Binding-site contacts:
Ligand atom C4 contacts residue GLY78 of chain 20.E at 3.3 Å.
Ligand atom C6 contacts residue TYR72 of chain 20.E at 3.3 Å (hydrophobic).
Ligand atom C1 contacts residue ARG77 of chain 20.E at 3.4 Å.
Ligand atom C8 contacts residue TYR72 of chain 20.E at 4.1 Å (hydrophobic).
Ligand atom C11 contacts residue ASP85 of chain 20.A at 3.8 Å.
Ligand atom C7 contacts residue TYR72 of chain 20.E at 3.9 Å (hydrophobic).
Ligand atom C4 contacts residue TYR72 of chain 20.E at 3.4 Å (hydrophobic).
Ligand atom O1B contacts residue SER89 of chain 20.E at 4.1 Å.
Ligand atom C1 contacts residue SER89 of chain 20.E at 4.2 Å.
Ligand atom O4 contacts residue VAL296 of chain 20.E at 4.0 Å.
Ligand atom O1B contacts residue TYR72 of chain 20.E at 3.8 Å.
Ligand atom C2 contacts residue GLY78 of chain 20.E at 4.1 Å.
Ligand atom O6 contacts residue ASN93 of chain 20.E at 3.5 Å (h-bond).
Ligand atom O10 contacts residue ASN293 of chain 20.E at 3.9 Å.
Ligand atom C8 contacts residue ARG77 of chain 20.E at 4.2 Å.
Ligand atom C5 contacts residue ASN93 of chain 20.E at 4.1 Å.
Ligand atom O8 contacts residue TYR72 of chain 20.E at 3.5 Å (h-bond).
Ligand atom C1 contacts residue TYR72 of chain 20.E at 3.8 Å (hydrophobic).
Ligand atom C3 contacts residue HIS298 of chain 20.E at 3.8 Å.
Ligand atom O1B contacts residue ARG77 of chain 20.E at 2.8 Å (salt-bridge).
Ligand atom C1 contacts residue GLY78 of chain 20.E at 4.0 Å.
Ligand atom O1A contacts residue TYR72 of chain 20.E at 3.5 Å.
Ligand atom O1A contacts residue ARG77 of chain 20.E at 3.1 Å (salt-bridge).
Ligand atom O1B contacts residue ASN80 of chain 20.E at 4.2 Å.
Ligand atom C3 contacts residue VAL296 of chain 20.E at 3.7 Å (hydrophobic).
Ligand atom O4 contacts residue ILE79 of chain 20.E at 3.5 Å (h-bond).
Ligand atom O1A contacts residue GLY78 of chain 20.E at 3.3 Å (h-bond).
Ligand atom O1A contacts residue SER89 of chain 20.E at 3.4 Å (h-bond).
Ligand atom C3 contacts residue GLY78 of chain 20.E at 4.0 Å.
Ligand atom N5 contacts residue TYR72 of chain 20.E at 3.1 Å (h-bond).
Ligand atom O4 contacts residue HIS298 of chain 20.E at 3.0 Å (h-bond).
Ligand atom C6 contacts residue ASN93 of chain 20.E at 3.4 Å.
Ligand atom O10 contacts residue THR291 of chain 20.E at 3.8 Å.
Ligand atom O4 contacts residue TYR72 of chain 20.E at 4.2 Å.
Ligand atom O4 contacts residue THR291 of chain 20.E at 3.4 Å.
Ligand atom C4 contacts residue HIS298 of chain 20.E at 3.6 Å.
Ligand atom O4 contacts residue GLY78 of chain 20.E at 3.0 Å.
Ligand atom O3 contacts residue GLY78 of chain 20.E at 3.6 Å.
Ligand atom C5 contacts residue TYR72 of chain 20.E at 3.4 Å (hydrophobic).
Ligand atom C3 contacts residue GLY78 of chain 20.E at 4.0 Å.

This protein binds this small molecule.
Small molecule (SMILES): CC(=O)N[C@@H]1[C@@H](O[C@@H]2O[C@H](CO)[C@H](O)[C@H](O[C@]3(C(=O)O)C[C@H](O)[C@@H](NC(C)=O)[C@H]([C@H](O)[C@H](O)CO)O3)[C@H]2O)[C@H](O)[C@@H](CO[C@]2(C(=O)O)C[C@H](O)[C@@H](NC(C)=O)[C@H]([C@H](O)[C@H](O)CO)O2)O[C@H]1O

Sequence of chain 20.E:
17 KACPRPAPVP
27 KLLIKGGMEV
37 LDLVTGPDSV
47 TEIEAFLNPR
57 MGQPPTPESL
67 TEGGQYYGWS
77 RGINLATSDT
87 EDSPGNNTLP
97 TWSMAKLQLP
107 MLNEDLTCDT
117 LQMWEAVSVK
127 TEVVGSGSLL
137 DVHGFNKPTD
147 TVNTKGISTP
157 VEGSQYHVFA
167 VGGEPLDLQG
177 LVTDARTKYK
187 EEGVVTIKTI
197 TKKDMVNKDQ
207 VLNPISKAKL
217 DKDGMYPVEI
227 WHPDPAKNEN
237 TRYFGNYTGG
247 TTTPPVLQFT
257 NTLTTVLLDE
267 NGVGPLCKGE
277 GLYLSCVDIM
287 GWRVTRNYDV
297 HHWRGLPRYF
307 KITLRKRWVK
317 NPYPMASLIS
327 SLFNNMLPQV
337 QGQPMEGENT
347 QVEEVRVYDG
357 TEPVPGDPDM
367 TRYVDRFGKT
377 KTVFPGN

Sequence of chain 20.A:
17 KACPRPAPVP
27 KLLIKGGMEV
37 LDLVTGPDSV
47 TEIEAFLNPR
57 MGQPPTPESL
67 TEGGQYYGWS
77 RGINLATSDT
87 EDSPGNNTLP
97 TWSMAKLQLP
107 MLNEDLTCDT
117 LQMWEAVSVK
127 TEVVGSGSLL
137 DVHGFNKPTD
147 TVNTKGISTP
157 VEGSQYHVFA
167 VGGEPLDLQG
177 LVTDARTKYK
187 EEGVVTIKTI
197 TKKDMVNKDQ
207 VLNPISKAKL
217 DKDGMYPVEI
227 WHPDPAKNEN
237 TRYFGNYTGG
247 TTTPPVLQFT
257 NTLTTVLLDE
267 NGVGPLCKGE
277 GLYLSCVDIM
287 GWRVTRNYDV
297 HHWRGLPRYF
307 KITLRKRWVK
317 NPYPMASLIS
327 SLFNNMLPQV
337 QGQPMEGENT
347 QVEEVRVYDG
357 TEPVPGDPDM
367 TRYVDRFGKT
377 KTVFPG